Binding-site contacts:
Ligand atom CL contacts residue TYR117 of chain 1.C at 3.8 Å.
Ligand atom C8 contacts residue TYR189 of chain 1.B at 3.9 Å (hydrophobic).
Ligand atom C8 contacts residue CYS191 of chain 1.B at 3.7 Å (hydrophobic).
Ligand atom O1 contacts residue TRP57 of chain 1.C at 3.5 Å.
Ligand atom N4 contacts residue LYS38 of chain 1.C at 3.6 Å.
Ligand atom C8 contacts residue MET118 of chain 1.C at 3.6 Å (hydrophobic).
Ligand atom C9 contacts residue TRP147 of chain 1.B at 3.6 Å (hydrophobic).
Ligand atom C6 contacts residue LEU116 of chain 1.C at 3.6 Å (hydrophobic).
Ligand atom C10 contacts residue TYR93 of chain 1.B at 3.8 Å (hydrophobic).
Ligand atom N4 contacts residue TYR189 of chain 1.B at 3.6 Å.
Ligand atom N1 contacts residue THR148 of chain 1.B at 3.9 Å.
Ligand atom N3 contacts residue TYR189 of chain 1.B at 3.9 Å.
Ligand atom C3 contacts residue TRP147 of chain 1.B at 3.1 Å (hydrophobic).
Ligand atom O2 contacts residue TYR189 of chain 1.B at 3.7 Å.
Ligand atom C5 contacts residue TYR196 of chain 1.B at 3.1 Å (hydrophobic).
Ligand atom CL contacts residue LEU106 of chain 1.C at 3.9 Å.
Ligand atom O1 contacts residue TYR189 of chain 1.B at 3.9 Å.
Ligand atom N3 contacts residue TRP57 of chain 1.C at 3.3 Å.
Ligand atom CL contacts residue ARG108 of chain 1.C at 3.6 Å.
Ligand atom C4 contacts residue TYR196 of chain 1.B at 3.5 Å (hydrophobic).
Ligand atom O1 contacts residue MET118 of chain 1.C at 3.5 Å (h-bond).
Ligand atom O2 contacts residue CYS191 of chain 1.B at 3.1 Å.
Ligand atom O2 contacts residue SER190 of chain 1.B at 3.9 Å.
Ligand atom CL contacts residue MET118 of chain 1.C at 3.8 Å.
Ligand atom C9 contacts residue TRP57 of chain 1.C at 3.5 Å (hydrophobic).
Ligand atom C10 contacts residue TRP147 of chain 1.B at 3.8 Å (hydrophobic).
Ligand atom C3 contacts residue TYR196 of chain 1.B at 3.8 Å (hydrophobic).
Ligand atom O2 contacts residue LYS38 of chain 1.C at 3.2 Å (salt-bridge).
Ligand atom N2 contacts residue TRP147 of chain 1.B at 3.9 Å.
Ligand atom CL contacts residue LEU116 of chain 1.C at 3.0 Å.
Ligand atom C2 contacts residue TRP147 of chain 1.B at 3.1 Å (hydrophobic).
Ligand atom N1 contacts residue MET118 of chain 1.C at 3.9 Å.
Ligand atom O2 contacts residue MET118 of chain 1.C at 3.2 Å.
Ligand atom C5 contacts residue TRP147 of chain 1.B at 4.0 Å (hydrophobic).
Ligand atom C9 contacts residue TYR93 of chain 1.B at 3.8 Å (hydrophobic).
Ligand atom O1 contacts residue LYS38 of chain 1.C at 3.3 Å (salt-bridge).
Ligand atom N4 contacts residue MET118 of chain 1.C at 3.2 Å.
Ligand atom C7 contacts residue MET118 of chain 1.C at 3.9 Å (hydrophobic).
Ligand atom C4 contacts residue TRP147 of chain 1.B at 3.2 Å (hydrophobic).
Ligand atom N1 contacts residue TRP147 of chain 1.B at 3.8 Å.

Sequence of chain 1.C:
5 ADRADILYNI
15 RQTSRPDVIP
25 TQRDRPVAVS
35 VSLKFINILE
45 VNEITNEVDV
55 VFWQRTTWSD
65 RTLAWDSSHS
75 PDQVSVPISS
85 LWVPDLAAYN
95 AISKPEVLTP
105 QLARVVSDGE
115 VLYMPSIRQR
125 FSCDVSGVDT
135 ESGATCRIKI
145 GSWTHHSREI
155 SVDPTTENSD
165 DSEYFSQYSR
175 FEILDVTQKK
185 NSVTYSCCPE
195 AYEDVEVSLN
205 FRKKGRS

Sequence of chain 1.B:
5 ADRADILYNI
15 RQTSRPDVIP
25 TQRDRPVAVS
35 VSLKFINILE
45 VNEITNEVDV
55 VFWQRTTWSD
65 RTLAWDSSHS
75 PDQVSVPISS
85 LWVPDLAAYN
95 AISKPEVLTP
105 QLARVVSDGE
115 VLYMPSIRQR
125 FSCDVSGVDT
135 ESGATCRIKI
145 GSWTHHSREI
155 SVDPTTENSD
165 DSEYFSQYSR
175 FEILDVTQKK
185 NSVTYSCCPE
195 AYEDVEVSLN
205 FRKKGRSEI

A small-molecule ligand and the protein it binds are described below.
Small molecule (SMILES): O=[N+]([O-])/C=C1\NCCN1Cc1ccc(Cl)nc1